Sequence of chain 1.A:
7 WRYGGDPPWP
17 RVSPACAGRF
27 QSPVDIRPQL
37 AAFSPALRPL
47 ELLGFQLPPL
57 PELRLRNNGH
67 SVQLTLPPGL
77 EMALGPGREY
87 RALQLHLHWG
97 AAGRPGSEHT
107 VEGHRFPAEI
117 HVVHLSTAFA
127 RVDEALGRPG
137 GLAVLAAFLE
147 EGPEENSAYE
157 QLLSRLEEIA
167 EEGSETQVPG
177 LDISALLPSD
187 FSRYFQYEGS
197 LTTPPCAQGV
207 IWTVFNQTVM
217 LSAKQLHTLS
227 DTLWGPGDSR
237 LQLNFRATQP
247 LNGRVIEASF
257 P

Binding-site contacts:
Ligand atom S21 contacts residue GOL1 of chain 1.G at 3.9 Å.
Ligand atom C4 contacts residue VAL128 of chain 1.A at 3.9 Å (hydrophobic).
Ligand atom S21 contacts residue THR198 of chain 1.A at 3.8 Å.
Ligand atom N24 contacts residue ZN1 of chain 1.E at 2.1 Å.
Ligand atom N24 contacts residue GLU104 of chain 1.A at 3.9 Å.
Ligand atom C18 contacts residue THR199 of chain 1.A at 3.2 Å.
Ligand atom N13 contacts residue VAL119 of chain 1.A at 3.9 Å.
Ligand atom O23 contacts residue THR198 of chain 1.A at 3.0 Å (h-bond).
Ligand atom S21 contacts residue ZN1 of chain 1.E at 3.0 Å.
Ligand atom N24 contacts residue GOL1 of chain 1.G at 3.1 Å (h-bond).
Ligand atom O22 contacts residue HIS117 of chain 1.A at 3.5 Å (h-bond).
Ligand atom O22 contacts residue VAL119 of chain 1.A at 3.8 Å.
Ligand atom S20 contacts residue VAL119 of chain 1.A at 3.8 Å.
Ligand atom N24 contacts residue HIS92 of chain 1.A at 3.5 Å (h-bond).
Ligand atom O23 contacts residue LEU197 of chain 1.A at 3.5 Å.
Ligand atom C3 contacts residue VAL128 of chain 1.A at 3.6 Å (hydrophobic).
Ligand atom N24 contacts residue HIS94 of chain 1.A at 3.5 Å (h-bond).
Ligand atom O22 contacts residue ZN1 of chain 1.E at 3.0 Å.
Ligand atom N13 contacts residue GLN90 of chain 1.A at 3.6 Å (h-bond).
Ligand atom C10 contacts residue VAL128 of chain 1.A at 3.9 Å (hydrophobic).
Ligand atom N24 contacts residue HIS117 of chain 1.A at 3.5 Å (h-bond).
Ligand atom S21 contacts residue HIS117 of chain 1.A at 4.0 Å.
Ligand atom C6 contacts residue LEU132 of chain 1.A at 3.6 Å (hydrophobic).
Ligand atom C19 contacts residue GOL1 of chain 1.G at 3.4 Å.
Ligand atom C17 contacts residue THR199 of chain 1.A at 3.2 Å.
Ligand atom C16 contacts residue GOL1 of chain 1.G at 3.5 Å.
Ligand atom O22 contacts residue HIS92 of chain 1.A at 3.3 Å.
Ligand atom C1 contacts residue LEU132 of chain 1.A at 3.5 Å (hydrophobic).
Ligand atom S20 contacts residue GOL1 of chain 1.G at 3.9 Å.
Ligand atom C19 contacts residue LEU197 of chain 1.A at 3.9 Å (hydrophobic).
Ligand atom C18 contacts residue LEU197 of chain 1.A at 3.9 Å (hydrophobic).
Ligand atom S20 contacts residue GLN90 of chain 1.A at 4.0 Å.
Ligand atom S21 contacts residue HIS92 of chain 1.A at 3.9 Å.
Ligand atom O23 contacts residue TRP208 of chain 1.A at 3.3 Å.
Ligand atom C14 contacts residue GOL1 of chain 1.G at 3.6 Å.
Ligand atom N24 contacts residue THR198 of chain 1.A at 2.7 Å (h-bond).
Ligand atom C18 contacts residue GOL1 of chain 1.G at 3.1 Å.
Ligand atom S20 contacts residue LEU197 of chain 1.A at 3.7 Å.
Ligand atom C17 contacts residue GOL1 of chain 1.G at 3.8 Å.
Ligand atom O22 contacts residue TRP208 of chain 1.A at 3.9 Å.

This protein binds this small molecule.
Small molecule (SMILES): NS(=O)(=O)c1ccc(-c2cn(-c3cccc4ccccc34)nn2)s1